Sequence of chain 1.C:
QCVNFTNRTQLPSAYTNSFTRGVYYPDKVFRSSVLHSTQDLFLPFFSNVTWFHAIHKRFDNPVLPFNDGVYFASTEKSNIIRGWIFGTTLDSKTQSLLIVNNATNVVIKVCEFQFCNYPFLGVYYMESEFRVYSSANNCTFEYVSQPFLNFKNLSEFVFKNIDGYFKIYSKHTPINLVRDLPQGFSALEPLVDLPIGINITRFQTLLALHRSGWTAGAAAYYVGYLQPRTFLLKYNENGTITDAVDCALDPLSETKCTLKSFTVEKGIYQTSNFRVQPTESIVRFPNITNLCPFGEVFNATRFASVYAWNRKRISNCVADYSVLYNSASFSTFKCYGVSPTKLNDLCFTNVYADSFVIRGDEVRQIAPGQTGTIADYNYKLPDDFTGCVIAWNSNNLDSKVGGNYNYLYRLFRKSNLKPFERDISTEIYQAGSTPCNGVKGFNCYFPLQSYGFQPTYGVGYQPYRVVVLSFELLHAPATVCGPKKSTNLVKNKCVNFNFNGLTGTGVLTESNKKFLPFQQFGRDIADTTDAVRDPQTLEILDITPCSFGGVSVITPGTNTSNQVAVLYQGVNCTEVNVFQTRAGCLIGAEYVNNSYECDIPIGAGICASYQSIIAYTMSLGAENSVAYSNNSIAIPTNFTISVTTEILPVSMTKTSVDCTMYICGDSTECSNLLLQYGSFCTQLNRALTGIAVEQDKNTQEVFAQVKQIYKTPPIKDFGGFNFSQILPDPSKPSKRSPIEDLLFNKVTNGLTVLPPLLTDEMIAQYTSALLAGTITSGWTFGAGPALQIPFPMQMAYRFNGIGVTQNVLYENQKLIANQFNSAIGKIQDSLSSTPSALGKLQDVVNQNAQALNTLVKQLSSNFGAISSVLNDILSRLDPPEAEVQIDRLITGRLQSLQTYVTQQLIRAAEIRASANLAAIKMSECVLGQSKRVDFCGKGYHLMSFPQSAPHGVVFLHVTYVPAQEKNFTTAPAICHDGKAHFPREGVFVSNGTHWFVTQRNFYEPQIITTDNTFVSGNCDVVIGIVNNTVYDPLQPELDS

This small molecule binds to this protein.
Small molecule (SMILES): CC(=O)N[C@H]1[C@H](O[C@H]2[C@H](O)[C@@H](NC(C)=O)CO[C@@H]2CO)O[C@H](CO)[C@@H](O)[C@@H]1O

Binding-site contacts:
Ligand atom C3 contacts residue ASN1134 of chain 1.C at 3.8 Å.
Ligand atom C1 contacts residue ASN1134 of chain 1.C at 1.4 Å.
Ligand atom C5 contacts residue ASN1134 of chain 1.C at 3.7 Å.
Ligand atom C7 contacts residue ASN1134 of chain 1.C at 3.4 Å.
Ligand atom C8 contacts residue ASN1134 of chain 1.C at 4.5 Å.
Ligand atom N2 contacts residue ASN1134 of chain 1.C at 2.9 Å (h-bond).
Ligand atom C4 contacts residue ASN1134 of chain 1.C at 4.2 Å.
Ligand atom C2 contacts residue ASN1134 of chain 1.C at 2.5 Å.
Ligand atom O5 contacts residue ASN1134 of chain 1.C at 2.4 Å (h-bond).
Ligand atom O7 contacts residue ASN1134 of chain 1.C at 3.4 Å (h-bond).